This small molecule binds to this protein.
Small molecule (SMILES): NCc1csc(-c2cccs2)n1

Sequence of chain 1.A:
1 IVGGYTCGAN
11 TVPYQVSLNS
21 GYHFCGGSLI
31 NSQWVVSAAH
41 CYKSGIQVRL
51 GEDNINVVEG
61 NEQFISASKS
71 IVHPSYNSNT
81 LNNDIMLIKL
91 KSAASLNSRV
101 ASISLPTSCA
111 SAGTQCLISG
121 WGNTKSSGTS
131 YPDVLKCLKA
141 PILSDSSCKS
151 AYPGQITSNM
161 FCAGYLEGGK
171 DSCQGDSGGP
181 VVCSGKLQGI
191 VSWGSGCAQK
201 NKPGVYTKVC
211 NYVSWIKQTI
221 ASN

Binding-site contacts:
Ligand atom S1 contacts residue GLN174 of chain 1.A at 4.1 Å.
Ligand atom N2 contacts residue CYS173 of chain 1.A at 4.0 Å.
Ligand atom N2 contacts residue CYS197 of chain 1.A at 4.0 Å.
Ligand atom C2 contacts residue GLY194 of chain 1.A at 4.0 Å.
Ligand atom N2 contacts residue SER172 of chain 1.A at 4.3 Å.
Ligand atom C5 contacts residue CYS173 of chain 1.A at 4.2 Å (hydrophobic).
Ligand atom N2 contacts residue GLN174 of chain 1.A at 4.4 Å.
Ligand atom C8 contacts residue GLN174 of chain 1.A at 3.7 Å.
Ligand atom C2 contacts residue CYS173 of chain 1.A at 4.1 Å (hydrophobic).
Ligand atom C2 contacts residue GLY196 of chain 1.A at 4.4 Å.
Ligand atom N1 contacts residue SER172 of chain 1.A at 2.8 Å (h-bond).
Ligand atom S1 contacts residue CYS173 of chain 1.A at 3.7 Å.
Ligand atom N1 contacts residue ASP171 of chain 1.A at 2.7 Å (salt-bridge).
Ligand atom N2 contacts residue GLY196 of chain 1.A at 3.8 Å.
Ligand atom C3 contacts residue CYS173 of chain 1.A at 4.2 Å (hydrophobic).
Ligand atom N1 contacts residue GLY196 of chain 1.A at 3.1 Å (h-bond).
Ligand atom C4 contacts residue GLN174 of chain 1.A at 3.8 Å.
Ligand atom C6 contacts residue GLN174 of chain 1.A at 3.8 Å.
Ligand atom C3 contacts residue VAL191 of chain 1.A at 3.6 Å (hydrophobic).
Ligand atom C1 contacts residue GLY194 of chain 1.A at 4.0 Å.
Ligand atom C1 contacts residue TRP193 of chain 1.A at 3.5 Å (hydrophobic).
Ligand atom N2 contacts residue GLY194 of chain 1.A at 4.1 Å.
Ligand atom N2 contacts residue TRP193 of chain 1.A at 4.3 Å.
Ligand atom C7 contacts residue GLN174 of chain 1.A at 3.6 Å.
Ligand atom S2 contacts residue GLN174 of chain 1.A at 3.9 Å.
Ligand atom S2 contacts residue GLY196 of chain 1.A at 4.3 Å.
Ligand atom C3 contacts residue TRP193 of chain 1.A at 4.0 Å (hydrophobic).
Ligand atom C1 contacts residue SER172 of chain 1.A at 3.4 Å.
Ligand atom C2 contacts residue TRP193 of chain 1.A at 3.8 Å (hydrophobic).
Ligand atom S2 contacts residue CYS197 of chain 1.A at 3.7 Å.
Ligand atom C5 contacts residue GLN174 of chain 1.A at 3.6 Å.
Ligand atom S1 contacts residue SER177 of chain 1.A at 3.7 Å.
Ligand atom N1 contacts residue CYS197 of chain 1.A at 3.8 Å.
Ligand atom C1 contacts residue GLY204 of chain 1.A at 3.8 Å.
Ligand atom C1 contacts residue GLY196 of chain 1.A at 4.1 Å.
Ligand atom C4 contacts residue CYS173 of chain 1.A at 3.8 Å (hydrophobic).
Ligand atom C1 contacts residue ASP171 of chain 1.A at 3.8 Å.
Ligand atom C2 contacts residue SER172 of chain 1.A at 3.8 Å.
Ligand atom S1 contacts residue VAL191 of chain 1.A at 4.1 Å.
Ligand atom C3 contacts residue SER172 of chain 1.A at 3.5 Å.